This small molecule binds to this protein.
Small molecule (SMILES): CC(=O)N1C[C@H](C(=O)O)[C@@H](c2ccccc2)C1

Sequence of chain 1.B:
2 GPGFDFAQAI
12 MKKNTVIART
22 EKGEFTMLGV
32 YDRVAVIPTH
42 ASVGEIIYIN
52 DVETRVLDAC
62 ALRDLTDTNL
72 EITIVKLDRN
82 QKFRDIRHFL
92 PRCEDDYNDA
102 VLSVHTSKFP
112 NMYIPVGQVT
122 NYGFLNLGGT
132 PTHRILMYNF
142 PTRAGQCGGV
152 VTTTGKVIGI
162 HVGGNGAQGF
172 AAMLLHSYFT

Binding-site contacts:
Ligand atom O1 contacts residue ARG93 of chain 1.B at 4.2 Å.
Ligand atom C7 contacts residue ASP96 of chain 1.B at 3.5 Å.
Ligand atom C9 contacts residue CYS94 of chain 1.B at 4.2 Å (hydrophobic).
Ligand atom C8 contacts residue ASP96 of chain 1.B at 4.3 Å.
Ligand atom C6 contacts residue ASP96 of chain 1.B at 3.3 Å.
Ligand atom C8 contacts residue CYS94 of chain 1.B at 3.4 Å (hydrophobic).
Ligand atom C5 contacts residue ASP96 of chain 1.B at 3.9 Å.
Ligand atom C7 contacts residue CYS94 of chain 1.B at 4.1 Å (hydrophobic).